This small molecule binds to this protein.
Small molecule (SMILES): CC(=O)N[C@@H]1[C@@H](O)[C@H](O)[C@@H](CO)O[C@H]1O

Binding-site contacts:
Ligand atom C1 contacts residue ASN380 of chain 1.D at 1.4 Å.
Ligand atom C4 contacts residue ASN380 of chain 1.D at 4.2 Å.
Ligand atom O5 contacts residue ASN380 of chain 1.D at 2.4 Å (h-bond).
Ligand atom C3 contacts residue ASN380 of chain 1.D at 3.8 Å.
Ligand atom C7 contacts residue ASN380 of chain 1.D at 4.2 Å.
Ligand atom N2 contacts residue ASN380 of chain 1.D at 2.9 Å (h-bond).
Ligand atom C5 contacts residue ASN380 of chain 1.D at 3.6 Å.
Ligand atom C5 contacts residue GLU379 of chain 1.D at 4.3 Å.
Ligand atom O6 contacts residue GLU379 of chain 1.D at 2.7 Å (salt-bridge).
Ligand atom O5 contacts residue GLU379 of chain 1.D at 4.3 Å.
Ligand atom C2 contacts residue ASN380 of chain 1.D at 2.5 Å.
Ligand atom C6 contacts residue GLU379 of chain 1.D at 4.0 Å.

Sequence of chain 1.D:
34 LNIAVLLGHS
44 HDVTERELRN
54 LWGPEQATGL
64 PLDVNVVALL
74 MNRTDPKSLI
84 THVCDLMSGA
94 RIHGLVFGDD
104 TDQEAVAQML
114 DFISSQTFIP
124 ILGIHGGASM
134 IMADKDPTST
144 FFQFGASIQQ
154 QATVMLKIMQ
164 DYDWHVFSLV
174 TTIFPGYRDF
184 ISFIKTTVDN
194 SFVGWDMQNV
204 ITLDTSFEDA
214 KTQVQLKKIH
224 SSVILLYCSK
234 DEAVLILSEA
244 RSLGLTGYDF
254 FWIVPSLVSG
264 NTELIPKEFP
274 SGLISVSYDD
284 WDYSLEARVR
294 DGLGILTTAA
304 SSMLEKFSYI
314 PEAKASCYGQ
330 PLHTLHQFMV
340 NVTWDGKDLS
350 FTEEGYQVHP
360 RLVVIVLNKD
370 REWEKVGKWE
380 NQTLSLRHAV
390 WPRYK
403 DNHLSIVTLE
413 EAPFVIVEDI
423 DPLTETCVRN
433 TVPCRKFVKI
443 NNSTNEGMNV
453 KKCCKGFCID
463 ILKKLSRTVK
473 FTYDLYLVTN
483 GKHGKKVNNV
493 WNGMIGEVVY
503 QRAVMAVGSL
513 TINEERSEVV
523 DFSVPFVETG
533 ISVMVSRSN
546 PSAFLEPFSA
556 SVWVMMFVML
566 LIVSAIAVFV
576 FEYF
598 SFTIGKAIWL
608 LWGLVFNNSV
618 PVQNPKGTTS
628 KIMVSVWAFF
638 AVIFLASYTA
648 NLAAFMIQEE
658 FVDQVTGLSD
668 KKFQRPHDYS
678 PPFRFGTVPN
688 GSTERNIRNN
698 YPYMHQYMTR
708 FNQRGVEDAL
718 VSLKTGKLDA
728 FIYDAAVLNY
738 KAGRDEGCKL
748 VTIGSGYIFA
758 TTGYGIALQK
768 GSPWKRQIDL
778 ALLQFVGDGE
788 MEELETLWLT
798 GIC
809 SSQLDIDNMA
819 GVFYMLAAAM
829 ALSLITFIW